Sequence of chain 1.A:
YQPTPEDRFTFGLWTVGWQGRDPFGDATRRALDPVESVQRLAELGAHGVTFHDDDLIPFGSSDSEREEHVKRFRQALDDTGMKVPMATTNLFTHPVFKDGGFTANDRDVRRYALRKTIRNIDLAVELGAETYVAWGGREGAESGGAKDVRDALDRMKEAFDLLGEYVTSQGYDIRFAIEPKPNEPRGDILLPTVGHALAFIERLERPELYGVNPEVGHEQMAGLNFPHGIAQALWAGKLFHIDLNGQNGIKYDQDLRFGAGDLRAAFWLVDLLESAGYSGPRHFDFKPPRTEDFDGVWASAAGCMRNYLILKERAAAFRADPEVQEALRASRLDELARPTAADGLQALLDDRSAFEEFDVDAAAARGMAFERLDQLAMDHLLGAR

Sequence of chain 3.A:
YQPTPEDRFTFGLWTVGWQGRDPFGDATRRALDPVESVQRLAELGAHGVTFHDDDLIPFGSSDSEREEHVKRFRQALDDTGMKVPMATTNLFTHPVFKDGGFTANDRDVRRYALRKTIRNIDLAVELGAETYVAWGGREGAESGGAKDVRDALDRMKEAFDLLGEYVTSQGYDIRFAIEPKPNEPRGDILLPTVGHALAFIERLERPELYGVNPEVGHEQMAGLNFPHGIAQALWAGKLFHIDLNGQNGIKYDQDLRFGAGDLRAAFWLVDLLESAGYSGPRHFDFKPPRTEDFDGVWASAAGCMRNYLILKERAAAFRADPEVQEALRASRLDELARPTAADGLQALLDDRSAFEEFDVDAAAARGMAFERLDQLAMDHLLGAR

This protein binds this small molecule.
Small molecule (SMILES): O=C(CO)[C@@H](O)[C@H](O)CO

Binding-site contacts:
Ligand atom C3 contacts residue ASP287 of chain 3.A at 3.5 Å.
Ligand atom C1 contacts residue PHE26 of chain 1.A at 3.3 Å (hydrophobic).
Ligand atom O4 contacts residue ASP245 of chain 3.A at 3.3 Å (salt-bridge).
Ligand atom C4 contacts residue GLU181 of chain 3.A at 3.2 Å.
Ligand atom O1 contacts residue TRP137 of chain 3.A at 3.6 Å.
Ligand atom O4 contacts residue MN1 of chain 3.D at 2.4 Å.
Ligand atom O1 contacts residue MN1 of chain 3.C at 3.6 Å.
Ligand atom O2 contacts residue MN1 of chain 3.D at 2.4 Å.
Ligand atom O4 contacts residue GLU181 of chain 3.A at 2.6 Å (salt-bridge).
Ligand atom C5 contacts residue HIS54 of chain 3.A at 3.5 Å.
Ligand atom O2 contacts residue HIS220 of chain 3.A at 3.1 Å.
Ligand atom C2 contacts residue GLU181 of chain 3.A at 4.0 Å.
Ligand atom O4 contacts residue ASP287 of chain 3.A at 3.2 Å (salt-bridge).
Ligand atom O1 contacts residue ASP255 of chain 3.A at 3.2 Å (salt-bridge).
Ligand atom C1 contacts residue LYS183 of chain 3.A at 4.3 Å.
Ligand atom C2 contacts residue TRP137 of chain 3.A at 4.1 Å (hydrophobic).
Ligand atom O3 contacts residue TRP16 of chain 3.A at 3.2 Å (h-bond).
Ligand atom C4 contacts residue ASP287 of chain 3.A at 3.9 Å.
Ligand atom C1 contacts residue TRP137 of chain 3.A at 3.5 Å (hydrophobic).
Ligand atom C5 contacts residue TRP137 of chain 3.A at 3.9 Å (hydrophobic).
Ligand atom O5 contacts residue PHE94 of chain 3.A at 3.8 Å.
Ligand atom C4 contacts residue TRP137 of chain 3.A at 3.8 Å (hydrophobic).
Ligand atom O3 contacts residue MN1 of chain 3.D at 3.8 Å.
Ligand atom C3 contacts residue TRP137 of chain 3.A at 4.0 Å (hydrophobic).
Ligand atom O2 contacts residue GLU181 of chain 3.A at 2.9 Å (salt-bridge).
Ligand atom O1 contacts residue LYS183 of chain 3.A at 3.1 Å (salt-bridge).
Ligand atom O2 contacts residue ASP287 of chain 3.A at 3.1 Å (salt-bridge).
Ligand atom O2 contacts residue MN1 of chain 3.C at 4.0 Å.
Ligand atom O5 contacts residue HIS54 of chain 3.A at 2.8 Å (h-bond).
Ligand atom C5 contacts residue GLU181 of chain 3.A at 3.9 Å.
Ligand atom C2 contacts residue HIS220 of chain 3.A at 4.1 Å.
Ligand atom O3 contacts residue ASP287 of chain 3.A at 2.8 Å (salt-bridge).
Ligand atom O2 contacts residue GLU217 of chain 3.A at 3.2 Å (salt-bridge).
Ligand atom C2 contacts residue MN1 of chain 3.D at 3.4 Å.
Ligand atom O5 contacts residue TRP137 of chain 3.A at 3.6 Å.
Ligand atom O1 contacts residue PHE26 of chain 1.A at 3.6 Å.
Ligand atom C4 contacts residue MN1 of chain 3.D at 3.4 Å.
Ligand atom C3 contacts residue MN1 of chain 3.D at 3.7 Å.
Ligand atom C2 contacts residue ASP287 of chain 3.A at 3.4 Å.
Ligand atom O1 contacts residue HIS220 of chain 3.A at 3.4 Å (h-bond).